Binding-site contacts:
Ligand atom O37 contacts residue TYR86 of chain 1.B at 3.9 Å.
Ligand atom C30 contacts residue PRO29 of chain 1.B at 3.8 Å (hydrophobic).
Ligand atom C29 contacts residue GLN32 of chain 1.B at 3.5 Å.
Ligand atom C29 contacts residue LEU28 of chain 1.B at 4.0 Å (hydrophobic).
Ligand atom C05 contacts residue VAL93 of chain 1.B at 3.6 Å (hydrophobic).
Ligand atom C32 contacts residue PRO29 of chain 1.B at 3.7 Å (hydrophobic).
Ligand atom C03 contacts residue VAL93 of chain 1.B at 3.9 Å (hydrophobic).
Ligand atom C02 contacts residue ASN87 of chain 1.B at 3.9 Å.
Ligand atom C25 contacts residue LEU38 of chain 1.B at 3.8 Å (hydrophobic).
Ligand atom C31 contacts residue PRO29 of chain 1.B at 3.8 Å (hydrophobic).
Ligand atom C19 contacts residue LEU38 of chain 1.B at 4.0 Å (hydrophobic).
Ligand atom C06 contacts residue PRO29 of chain 1.B at 3.9 Å (hydrophobic).
Ligand atom N21 contacts residue GLN32 of chain 1.B at 3.9 Å.
Ligand atom C33 contacts residue PRO29 of chain 1.B at 3.5 Å (hydrophobic).
Ligand atom C30 contacts residue GLN32 of chain 1.B at 3.6 Å.
Ligand atom C34 contacts residue VAL34 of chain 1.B at 3.6 Å (hydrophobic).
Ligand atom C01 contacts residue ILE41 of chain 1.B at 3.8 Å (hydrophobic).
Ligand atom C05 contacts residue PRO29 of chain 1.B at 3.9 Å (hydrophobic).
Ligand atom C33 contacts residue LEU39 of chain 1.B at 3.9 Å (hydrophobic).
Ligand atom C32 contacts residue LEU39 of chain 1.B at 4.0 Å (hydrophobic).
Ligand atom C35 contacts residue PHE30 of chain 1.B at 3.8 Å (hydrophobic).
Ligand atom C18 contacts residue LEU39 of chain 1.B at 4.0 Å (hydrophobic).
Ligand atom C04 contacts residue LEU39 of chain 1.B at 4.1 Å (hydrophobic).
Ligand atom O37 contacts residue ASN87 of chain 1.B at 3.1 Å (h-bond).
Ligand atom N36 contacts residue ASN87 of chain 1.B at 3.5 Å (h-bond).
Ligand atom O28 contacts residue GLN32 of chain 1.B at 4.0 Å.
Ligand atom C34 contacts residue VAL93 of chain 1.B at 3.7 Å (hydrophobic).
Ligand atom C06 contacts residue LEU39 of chain 1.B at 4.1 Å (hydrophobic).
Ligand atom C35 contacts residue PRO29 of chain 1.B at 3.5 Å (hydrophobic).
Ligand atom N36 contacts residue VAL93 of chain 1.B at 4.0 Å.
Ligand atom C31 contacts residue LEU39 of chain 1.B at 4.0 Å (hydrophobic).
Ligand atom O37 contacts residue TYR44 of chain 1.B at 4.0 Å.
Ligand atom C35 contacts residue VAL34 of chain 1.B at 3.8 Å (hydrophobic).
Ligand atom C30 contacts residue LEU28 of chain 1.B at 3.8 Å (hydrophobic).
Ligand atom C01 contacts residue ASN87 of chain 1.B at 3.8 Å.
Ligand atom C03 contacts residue VAL34 of chain 1.B at 4.1 Å (hydrophobic).
Ligand atom C35 contacts residue VAL93 of chain 1.B at 3.9 Å (hydrophobic).
Ligand atom C04 contacts residue PRO29 of chain 1.B at 3.8 Å (hydrophobic).
Ligand atom N36 contacts residue VAL34 of chain 1.B at 3.8 Å.
Ligand atom C18 contacts residue LEU38 of chain 1.B at 4.1 Å (hydrophobic).

Sequence of chain 1.B:
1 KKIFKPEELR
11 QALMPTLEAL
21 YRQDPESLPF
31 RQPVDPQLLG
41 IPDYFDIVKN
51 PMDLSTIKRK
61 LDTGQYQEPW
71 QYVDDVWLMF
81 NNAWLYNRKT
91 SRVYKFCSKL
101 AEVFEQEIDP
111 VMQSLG

The protein below binds the small molecule below.
Small molecule (SMILES): Cc1noc(C)c1-c1ccc2c(c1)nc([C@@H]1CCCC(=O)N1)n2C1CCC(NC(=O)OC(C)(C)C)CC1